Sequence of chain 1.A:
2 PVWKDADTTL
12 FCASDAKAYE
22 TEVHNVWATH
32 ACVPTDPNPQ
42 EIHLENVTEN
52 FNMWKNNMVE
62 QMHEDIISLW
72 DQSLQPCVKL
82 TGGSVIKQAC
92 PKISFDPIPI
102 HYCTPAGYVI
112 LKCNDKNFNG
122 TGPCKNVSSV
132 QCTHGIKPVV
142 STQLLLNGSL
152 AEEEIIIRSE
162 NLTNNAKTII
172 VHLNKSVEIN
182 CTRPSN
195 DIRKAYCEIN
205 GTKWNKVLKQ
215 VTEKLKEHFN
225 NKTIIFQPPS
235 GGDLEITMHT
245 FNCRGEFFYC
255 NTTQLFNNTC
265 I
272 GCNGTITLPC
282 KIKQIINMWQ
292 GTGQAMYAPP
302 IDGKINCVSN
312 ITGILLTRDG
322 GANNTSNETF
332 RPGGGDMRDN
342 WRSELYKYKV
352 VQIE

The protein below binds the small molecule below.
Small molecule (SMILES): CC(=O)N[C@@H]1[C@@H](O)[C@H](O)[C@@H](CO)O[C@H]1O

Binding-site contacts:
Ligand atom C4 contacts residue ASN120 of chain 1.A at 4.3 Å.
Ligand atom O7 contacts residue ASN120 of chain 1.A at 3.2 Å (h-bond).
Ligand atom C1 contacts residue ASN120 of chain 1.A at 1.4 Å.
Ligand atom O5 contacts residue THR122 of chain 1.A at 3.5 Å (h-bond).
Ligand atom C7 contacts residue ASN120 of chain 1.A at 3.1 Å.
Ligand atom N2 contacts residue ASN120 of chain 1.A at 2.7 Å (h-bond).
Ligand atom C6 contacts residue PRO124 of chain 1.A at 4.0 Å (hydrophobic).
Ligand atom C2 contacts residue ASN120 of chain 1.A at 2.4 Å.
Ligand atom C8 contacts residue SER160 of chain 1.A at 3.9 Å.
Ligand atom C8 contacts residue LEU163 of chain 1.A at 3.9 Å (hydrophobic).
Ligand atom O7 contacts residue ILE158 of chain 1.A at 4.2 Å.
Ligand atom C1 contacts residue THR122 of chain 1.A at 3.6 Å.
Ligand atom C8 contacts residue ASN120 of chain 1.A at 4.2 Å.
Ligand atom O5 contacts residue ASN120 of chain 1.A at 2.5 Å (h-bond).
Ligand atom C3 contacts residue ASN120 of chain 1.A at 3.7 Å.
Ligand atom C6 contacts residue THR122 of chain 1.A at 4.2 Å.
Ligand atom C7 contacts residue ILE158 of chain 1.A at 4.3 Å (hydrophobic).
Ligand atom O7 contacts residue HIS222 of chain 1.A at 3.6 Å (h-bond).
Ligand atom C5 contacts residue THR122 of chain 1.A at 3.6 Å.
Ligand atom C5 contacts residue ASN120 of chain 1.A at 3.7 Å.
Ligand atom C8 contacts residue ILE158 of chain 1.A at 3.8 Å (hydrophobic).